Sequence of chain 1.A:
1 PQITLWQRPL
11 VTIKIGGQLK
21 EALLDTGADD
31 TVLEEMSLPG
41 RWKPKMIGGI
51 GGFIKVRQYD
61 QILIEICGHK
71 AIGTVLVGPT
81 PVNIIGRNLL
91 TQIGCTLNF

A small-molecule ligand and the protein it binds are described below.
Small molecule (SMILES): COC(=O)N[C@H](C(=O)NN(Cc1ccc(Br)cc1)C(=O)CC[C@@](O)(Cc1ccccc1)C(=O)N[C@H]1c2ccccc2C[C@H]1O)C(C)(C)C

Binding-site contacts:
Ligand atom C33 contacts residue GLY27 of chain 1.A at 3.3 Å.
Ligand atom C32 contacts residue LEU23 of chain 1.B at 3.6 Å (hydrophobic).
Ligand atom C30 contacts residue PRO81 of chain 1.B at 3.5 Å (hydrophobic).
Ligand atom C21 contacts residue LEU23 of chain 1.A at 3.5 Å (hydrophobic).
Ligand atom O50 contacts residue ASP25 of chain 1.B at 2.8 Å (salt-bridge).
Ligand atom C19 contacts residue ARG8 of chain 1.A at 3.5 Å.
Ligand atom C4 contacts residue ASP25 of chain 1.A at 3.2 Å.
Ligand atom C13 contacts residue GLY48 of chain 1.B at 3.5 Å.
Ligand atom N3 contacts residue GLY48 of chain 1.A at 3.0 Å (h-bond).
Ligand atom O39 contacts residue ASP29 of chain 1.A at 2.9 Å (salt-bridge).
Ligand atom C7 contacts residue ALA28 of chain 1.B at 3.5 Å (hydrophobic).
Ligand atom C25 contacts residue ASP25 of chain 1.B at 3.3 Å.
Ligand atom O14 contacts residue ASP29 of chain 1.B at 2.9 Å (salt-bridge).
Ligand atom C32 contacts residue VAL82 of chain 1.B at 3.5 Å (hydrophobic).
Ligand atom C17 contacts residue PRO81 of chain 1.A at 3.6 Å (hydrophobic).
Ligand atom O22 contacts residue GLY27 of chain 1.B at 2.7 Å (h-bond).
Ligand atom O39 contacts residue GLY27 of chain 1.A at 3.6 Å (h-bond).
Ligand atom C1 contacts residue ASP25 of chain 1.A at 3.5 Å.
Ligand atom O22 contacts residue ASP25 of chain 1.A at 2.9 Å (salt-bridge).
Ligand atom C21 contacts residue GLY27 of chain 1.B at 3.5 Å.
Ligand atom C46 contacts residue ILE50 of chain 1.B at 3.6 Å (hydrophobic).
Ligand atom C5 contacts residue GLY48 of chain 1.B at 3.4 Å.
Ligand atom BR contacts residue VAL82 of chain 1.B at 3.6 Å.
Ligand atom C14 contacts residue ASP25 of chain 1.A at 3.0 Å.
Ligand atom O44 contacts residue GLY49 of chain 1.A at 3.2 Å.
Ligand atom C47 contacts residue ILE50 of chain 1.B at 3.5 Å (hydrophobic).
Ligand atom O14 contacts residue ALA28 of chain 1.B at 3.3 Å.
Ligand atom N4 contacts residue GLY27 of chain 1.B at 3.3 Å (h-bond).
Ligand atom C6 contacts residue ILE50 of chain 1.A at 3.6 Å (hydrophobic).
Ligand atom N2 contacts residue GLY27 of chain 1.A at 3.1 Å (h-bond).
Ligand atom C36 contacts residue ASP29 of chain 1.A at 3.6 Å.
Ligand atom C18 contacts residue PRO81 of chain 1.A at 3.5 Å (hydrophobic).
Ligand atom BR contacts residue ARG8 of chain 1.B at 3.5 Å.
Ligand atom O3 contacts residue GLY49 of chain 1.B at 3.0 Å.
Ligand atom C20 contacts residue ARG8 of chain 1.A at 3.5 Å.
Ligand atom C33 contacts residue LEU23 of chain 1.B at 3.6 Å (hydrophobic).
Ligand atom C9 contacts residue ASP30 of chain 1.B at 3.2 Å.
Ligand atom C4 contacts residue ASP25 of chain 1.B at 3.6 Å.
Ligand atom O14 contacts residue GLY27 of chain 1.B at 2.9 Å (h-bond).
Ligand atom O37 contacts residue GLY48 of chain 1.A at 3.4 Å (h-bond).

Sequence of chain 1.B:
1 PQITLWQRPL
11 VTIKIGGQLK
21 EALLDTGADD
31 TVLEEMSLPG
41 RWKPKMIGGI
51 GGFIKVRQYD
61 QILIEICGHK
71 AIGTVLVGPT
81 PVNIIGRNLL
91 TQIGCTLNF